Sequence of chain 3.A:
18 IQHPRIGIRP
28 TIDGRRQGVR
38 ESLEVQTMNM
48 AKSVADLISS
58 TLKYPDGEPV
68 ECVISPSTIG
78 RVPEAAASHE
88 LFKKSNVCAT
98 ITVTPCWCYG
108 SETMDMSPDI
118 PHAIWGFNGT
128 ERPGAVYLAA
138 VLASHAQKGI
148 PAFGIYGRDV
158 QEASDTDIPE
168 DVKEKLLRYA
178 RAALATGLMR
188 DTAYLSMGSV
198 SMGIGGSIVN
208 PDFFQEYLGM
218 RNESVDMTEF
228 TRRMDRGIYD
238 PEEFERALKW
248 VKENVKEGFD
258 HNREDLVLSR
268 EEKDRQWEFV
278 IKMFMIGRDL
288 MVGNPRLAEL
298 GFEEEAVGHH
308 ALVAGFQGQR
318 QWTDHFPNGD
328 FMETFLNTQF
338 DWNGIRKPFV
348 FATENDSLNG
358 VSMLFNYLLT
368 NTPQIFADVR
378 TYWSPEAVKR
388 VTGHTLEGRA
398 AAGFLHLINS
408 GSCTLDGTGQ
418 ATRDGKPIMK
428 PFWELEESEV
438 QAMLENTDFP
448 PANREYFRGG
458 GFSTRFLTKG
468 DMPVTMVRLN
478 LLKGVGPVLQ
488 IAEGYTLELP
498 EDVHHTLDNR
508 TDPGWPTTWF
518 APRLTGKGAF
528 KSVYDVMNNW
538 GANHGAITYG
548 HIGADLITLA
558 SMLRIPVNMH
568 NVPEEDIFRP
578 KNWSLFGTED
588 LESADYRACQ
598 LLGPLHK

Sequence of chain 1.A:
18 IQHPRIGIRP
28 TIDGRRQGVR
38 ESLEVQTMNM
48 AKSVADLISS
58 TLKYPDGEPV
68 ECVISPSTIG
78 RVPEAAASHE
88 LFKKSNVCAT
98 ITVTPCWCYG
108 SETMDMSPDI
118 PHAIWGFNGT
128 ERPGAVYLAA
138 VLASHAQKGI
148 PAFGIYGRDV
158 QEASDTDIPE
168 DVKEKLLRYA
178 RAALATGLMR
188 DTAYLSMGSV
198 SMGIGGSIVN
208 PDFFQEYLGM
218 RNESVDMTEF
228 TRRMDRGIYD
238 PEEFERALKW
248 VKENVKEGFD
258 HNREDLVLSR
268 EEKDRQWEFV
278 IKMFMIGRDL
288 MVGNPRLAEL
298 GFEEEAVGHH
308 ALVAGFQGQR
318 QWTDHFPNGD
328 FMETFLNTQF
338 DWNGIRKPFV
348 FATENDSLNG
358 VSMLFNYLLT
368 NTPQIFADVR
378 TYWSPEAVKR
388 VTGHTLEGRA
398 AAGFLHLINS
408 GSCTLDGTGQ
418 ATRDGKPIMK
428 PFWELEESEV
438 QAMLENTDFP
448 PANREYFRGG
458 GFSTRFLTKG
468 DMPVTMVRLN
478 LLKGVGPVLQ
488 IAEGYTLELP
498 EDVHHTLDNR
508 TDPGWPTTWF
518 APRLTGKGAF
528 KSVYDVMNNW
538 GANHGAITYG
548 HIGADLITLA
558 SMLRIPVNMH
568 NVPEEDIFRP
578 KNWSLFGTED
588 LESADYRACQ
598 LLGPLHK

Binding-site contacts:
Ligand atom C1 contacts residue ASN540 of chain 3.A at 4.1 Å.
Ligand atom O5 contacts residue ASP30 of chain 1.A at 4.1 Å.
Ligand atom O3 contacts residue TRP104 of chain 1.A at 3.2 Å.
Ligand atom O1 contacts residue ASN540 of chain 3.A at 3.2 Å (h-bond).
Ligand atom O5 contacts residue TYR453 of chain 3.A at 3.5 Å.
Ligand atom C5 contacts residue ARG32 of chain 1.A at 4.2 Å.
Ligand atom O1 contacts residue MN1 of chain 3.C at 2.1 Å.
Ligand atom C3 contacts residue TRP104 of chain 1.A at 3.5 Å (hydrophobic).
Ligand atom O1 contacts residue GLU351 of chain 3.A at 2.9 Å (salt-bridge).
Ligand atom C1 contacts residue ASP375 of chain 3.A at 2.9 Å.
Ligand atom O1 contacts residue TRP104 of chain 1.A at 3.8 Å.
Ligand atom C2 contacts residue ASP375 of chain 3.A at 3.6 Å.
Ligand atom C6 contacts residue PHE454 of chain 3.A at 4.1 Å (hydrophobic).
Ligand atom C4 contacts residue MET199 of chain 3.A at 4.2 Å (hydrophobic).
Ligand atom C4 contacts residue GLN316 of chain 3.A at 3.5 Å.
Ligand atom O2 contacts residue GLN316 of chain 3.A at 4.0 Å.
Ligand atom O4 contacts residue GLN316 of chain 3.A at 2.5 Å (h-bond).
Ligand atom O5 contacts residue TRP104 of chain 1.A at 3.8 Å.
Ligand atom O4 contacts residue ARG32 of chain 1.A at 3.5 Å (salt-bridge).
Ligand atom C2 contacts residue SER407 of chain 3.A at 3.9 Å.
Ligand atom C1 contacts residue VAL133 of chain 1.A at 3.7 Å (hydrophobic).
Ligand atom O3 contacts residue PRO130 of chain 1.A at 3.6 Å.
Ligand atom O4 contacts residue MET199 of chain 3.A at 3.4 Å (h-bond).
Ligand atom C2 contacts residue MN1 of chain 3.C at 3.1 Å.
Ligand atom C3 contacts residue MET199 of chain 3.A at 4.0 Å (hydrophobic).
Ligand atom O2 contacts residue MN1 of chain 3.C at 2.9 Å.
Ligand atom C2 contacts residue GLU351 of chain 3.A at 3.6 Å.
Ligand atom O1 contacts residue HIS541 of chain 3.A at 3.7 Å.
Ligand atom O1 contacts residue ASP375 of chain 3.A at 3.3 Å (salt-bridge).
Ligand atom C6 contacts residue TRP512 of chain 3.A at 3.3 Å (hydrophobic).
Ligand atom O2 contacts residue GLU351 of chain 3.A at 3.0 Å (salt-bridge).
Ligand atom O2 contacts residue ASP375 of chain 3.A at 3.6 Å (salt-bridge).
Ligand atom C1 contacts residue TRP104 of chain 1.A at 4.0 Å (hydrophobic).
Ligand atom C1 contacts residue GLU351 of chain 3.A at 4.0 Å.
Ligand atom C6 contacts residue TYR453 of chain 3.A at 3.3 Å (hydrophobic).
Ligand atom O4 contacts residue TRP104 of chain 1.A at 3.9 Å.
Ligand atom C1 contacts residue MN1 of chain 3.C at 2.6 Å.
Ligand atom O2 contacts residue SER407 of chain 3.A at 2.8 Å.
Ligand atom C4 contacts residue TRP104 of chain 1.A at 4.2 Å (hydrophobic).
Ligand atom O5 contacts residue ARG32 of chain 1.A at 2.8 Å (salt-bridge).

This small molecule binds to this protein.
Small molecule (SMILES): C[C@H](O)[C@@H](O)[C@@H](O)C(=O)CO